Sequence of chain 1.B:
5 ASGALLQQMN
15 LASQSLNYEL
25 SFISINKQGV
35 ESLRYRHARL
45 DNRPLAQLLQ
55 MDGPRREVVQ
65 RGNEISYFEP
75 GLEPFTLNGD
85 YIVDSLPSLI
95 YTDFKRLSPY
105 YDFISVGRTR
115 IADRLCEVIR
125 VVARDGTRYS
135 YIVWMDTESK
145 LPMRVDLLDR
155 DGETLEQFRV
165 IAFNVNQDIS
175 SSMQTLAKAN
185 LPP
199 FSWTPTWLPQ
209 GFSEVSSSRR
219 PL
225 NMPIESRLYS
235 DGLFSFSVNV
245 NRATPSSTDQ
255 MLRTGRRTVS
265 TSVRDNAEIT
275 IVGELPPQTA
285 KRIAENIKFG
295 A

Binding-site contacts:
Ligand atom OXT contacts residue GLY7 of chain 1.B at 3.2 Å (h-bond).
Ligand atom CA contacts residue PHE107 of chain 1.B at 4.2 Å (hydrophobic).
Ligand atom CB contacts residue ALA5 of chain 1.B at 3.5 Å (hydrophobic).
Ligand atom SG contacts residue SER109 of chain 1.B at 3.8 Å.
Ligand atom O contacts residue GLY7 of chain 1.B at 4.0 Å.
Ligand atom N contacts residue PHE107 of chain 1.B at 4.1 Å.
Ligand atom CA contacts residue ALA5 of chain 1.B at 3.7 Å (hydrophobic).
Ligand atom SG contacts residue PHE107 of chain 1.B at 3.4 Å (h-bond).
Ligand atom C contacts residue SER6 of chain 1.B at 3.9 Å.
Ligand atom OXT contacts residue SER6 of chain 1.B at 3.5 Å (h-bond).
Ligand atom SG contacts residue SER6 of chain 1.B at 3.3 Å (h-bond).
Ligand atom SG contacts residue ILE108 of chain 1.B at 4.5 Å.
Ligand atom CA contacts residue SER6 of chain 1.B at 4.2 Å.
Ligand atom C contacts residue ALA5 of chain 1.B at 3.8 Å (hydrophobic).
Ligand atom OXT contacts residue ALA5 of chain 1.B at 3.1 Å (h-bond).
Ligand atom CB contacts residue PHE107 of chain 1.B at 4.2 Å (hydrophobic).
Ligand atom O contacts residue SER6 of chain 1.B at 4.1 Å.
Ligand atom C contacts residue GLY7 of chain 1.B at 3.9 Å.
Ligand atom C contacts residue PHE107 of chain 1.B at 3.8 Å (hydrophobic).
Ligand atom O contacts residue PHE107 of chain 1.B at 3.0 Å (h-bond).
Ligand atom CB contacts residue SER6 of chain 1.B at 3.4 Å.

The protein below binds the small molecule below.
Small molecule (SMILES): N[C@@H](CS)C(=O)O